A protein and the small-molecule ligand that binds it are described below.
Small molecule (SMILES): CCCS(=O)(=O)N1N=Cc2sc(C)cc2B1O

Binding-site contacts:
Ligand atom O1 contacts residue TYR187 of chain 2.B at 2.3 Å (h-bond).
Ligand atom O15 contacts residue LEU126 of chain 2.B at 3.7 Å.
Ligand atom O16 contacts residue SER151 of chain 2.B at 3.8 Å.
Ligand atom O16 contacts residue LEU126 of chain 2.B at 3.9 Å.
Ligand atom S1 contacts residue ALA230 of chain 2.B at 3.4 Å.
Ligand atom N2 contacts residue NAD1 of chain 2.E at 3.5 Å.
Ligand atom C14 contacts residue NAD1 of chain 2.E at 3.6 Å.
Ligand atom C13 contacts residue NAD1 of chain 2.E at 3.0 Å.
Ligand atom B1 contacts residue NAD1 of chain 2.E at 2.0 Å.
Ligand atom S1 contacts residue NAD1 of chain 2.E at 3.3 Å.
Ligand atom O1 contacts residue MET191 of chain 2.B at 3.1 Å.
Ligand atom S15 contacts residue GLY127 of chain 2.B at 3.6 Å.
Ligand atom C12 contacts residue NAD1 of chain 2.E at 3.5 Å.
Ligand atom C16 contacts residue ASN128 of chain 2.B at 3.9 Å.
Ligand atom C17 contacts residue ILE233 of chain 2.B at 3.2 Å (hydrophobic).
Ligand atom O16 contacts residue GLY127 of chain 2.B at 3.3 Å.
Ligand atom B1 contacts residue TYR187 of chain 2.B at 3.4 Å.
Ligand atom C7 contacts residue NAD1 of chain 2.E at 3.2 Å.
Ligand atom O16 contacts residue LYS195 of chain 2.B at 3.5 Å (salt-bridge).
Ligand atom C8 contacts residue NAD1 of chain 2.E at 3.2 Å.
Ligand atom C13 contacts residue TYR187 of chain 2.B at 3.9 Å (hydrophobic).
Ligand atom C15 contacts residue GLY127 of chain 2.B at 3.2 Å.
Ligand atom C8 contacts residue TYR177 of chain 2.B at 3.9 Å (hydrophobic).
Ligand atom N2 contacts residue ALA229 of chain 2.B at 3.3 Å.
Ligand atom C15 contacts residue ASN128 of chain 2.B at 3.7 Å.
Ligand atom C16 contacts residue GLY129 of chain 2.B at 3.8 Å.
Ligand atom N1 contacts residue NAD1 of chain 2.E at 2.6 Å (h-bond).
Ligand atom O15 contacts residue GLY127 of chain 2.B at 3.3 Å (h-bond).
Ligand atom S15 contacts residue NAD1 of chain 2.E at 3.2 Å (h-bond).
Ligand atom C14 contacts residue ILE233 of chain 2.B at 3.7 Å (hydrophobic).
Ligand atom O1 contacts residue NAD1 of chain 2.E at 2.3 Å (h-bond).
Ligand atom O15 contacts residue NAD1 of chain 2.E at 3.1 Å.
Ligand atom O1 contacts residue LYS195 of chain 2.B at 3.1 Å.
Ligand atom C12 contacts residue TYR187 of chain 2.B at 3.6 Å (hydrophobic).
Ligand atom C16 contacts residue MET191 of chain 2.B at 3.4 Å (hydrophobic).
Ligand atom C2 contacts residue ALA230 of chain 2.B at 3.7 Å (hydrophobic).
Ligand atom O16 contacts residue NAD1 of chain 2.E at 2.8 Å (h-bond).
Ligand atom O16 contacts residue MET191 of chain 2.B at 3.2 Å.
Ligand atom C2 contacts residue ALA229 of chain 2.B at 3.4 Å (hydrophobic).
Ligand atom S1 contacts residue ILE233 of chain 2.B at 3.9 Å.

Sequence of chain 2.B:
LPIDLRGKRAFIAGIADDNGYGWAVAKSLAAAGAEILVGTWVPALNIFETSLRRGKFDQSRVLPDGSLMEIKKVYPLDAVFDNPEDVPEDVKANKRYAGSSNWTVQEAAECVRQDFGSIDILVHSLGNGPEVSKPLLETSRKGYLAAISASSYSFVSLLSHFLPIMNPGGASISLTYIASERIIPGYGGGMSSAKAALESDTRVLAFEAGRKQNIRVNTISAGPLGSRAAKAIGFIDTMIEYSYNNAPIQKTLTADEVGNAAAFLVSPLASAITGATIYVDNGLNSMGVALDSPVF